Binding-site contacts:
Ligand atom C4 contacts residue ASN1074 of chain 1.A at 4.4 Å.
Ligand atom C3 contacts residue ASN1074 of chain 1.A at 3.8 Å.
Ligand atom C4 contacts residue SER704 of chain 1.A at 3.9 Å.
Ligand atom C7 contacts residue LYS1073 of chain 1.A at 4.2 Å.
Ligand atom O5 contacts residue ASN1074 of chain 1.A at 2.5 Å (h-bond).
Ligand atom O7 contacts residue ASN1074 of chain 1.A at 3.2 Å (h-bond).
Ligand atom C1 contacts residue ASN1074 of chain 1.A at 1.5 Å.
Ligand atom O7 contacts residue GLU1072 of chain 1.A at 3.4 Å.
Ligand atom C7 contacts residue GLU1072 of chain 1.A at 3.9 Å.
Ligand atom C7 contacts residue ASN1074 of chain 1.A at 3.4 Å.
Ligand atom N2 contacts residue ASN1074 of chain 1.A at 2.9 Å (h-bond).
Ligand atom C5 contacts residue ASN1074 of chain 1.A at 3.7 Å.
Ligand atom C6 contacts residue ASN703 of chain 1.A at 3.4 Å.
Ligand atom N2 contacts residue GLN895 of chain 1.C at 4.1 Å.
Ligand atom C5 contacts residue ALA706 of chain 1.A at 4.1 Å (hydrophobic).
Ligand atom O7 contacts residue ALA713 of chain 1.A at 3.7 Å.
Ligand atom C8 contacts residue GLU1072 of chain 1.A at 3.5 Å.
Ligand atom O4 contacts residue ASN703 of chain 1.A at 3.9 Å.
Ligand atom C1 contacts residue SER704 of chain 1.A at 4.4 Å.
Ligand atom C8 contacts residue ASN1074 of chain 1.A at 4.1 Å.
Ligand atom C5 contacts residue ASN703 of chain 1.A at 4.0 Å.
Ligand atom O5 contacts residue SER704 of chain 1.A at 4.3 Å.
Ligand atom C3 contacts residue ALA706 of chain 1.A at 4.1 Å (hydrophobic).
Ligand atom O3 contacts residue SER704 of chain 1.A at 2.8 Å (h-bond).
Ligand atom N2 contacts residue SER704 of chain 1.A at 4.4 Å.
Ligand atom C4 contacts residue ALA706 of chain 1.A at 4.3 Å (hydrophobic).
Ligand atom C4 contacts residue ASN703 of chain 1.A at 3.6 Å.
Ligand atom C3 contacts residue SER704 of chain 1.A at 3.9 Å.
Ligand atom O4 contacts residue ALA706 of chain 1.A at 3.8 Å.
Ligand atom O7 contacts residue LYS1073 of chain 1.A at 3.3 Å.
Ligand atom C2 contacts residue ASN1074 of chain 1.A at 2.6 Å.
Ligand atom C2 contacts residue SER704 of chain 1.A at 3.5 Å.

Sequence of chain 1.A:
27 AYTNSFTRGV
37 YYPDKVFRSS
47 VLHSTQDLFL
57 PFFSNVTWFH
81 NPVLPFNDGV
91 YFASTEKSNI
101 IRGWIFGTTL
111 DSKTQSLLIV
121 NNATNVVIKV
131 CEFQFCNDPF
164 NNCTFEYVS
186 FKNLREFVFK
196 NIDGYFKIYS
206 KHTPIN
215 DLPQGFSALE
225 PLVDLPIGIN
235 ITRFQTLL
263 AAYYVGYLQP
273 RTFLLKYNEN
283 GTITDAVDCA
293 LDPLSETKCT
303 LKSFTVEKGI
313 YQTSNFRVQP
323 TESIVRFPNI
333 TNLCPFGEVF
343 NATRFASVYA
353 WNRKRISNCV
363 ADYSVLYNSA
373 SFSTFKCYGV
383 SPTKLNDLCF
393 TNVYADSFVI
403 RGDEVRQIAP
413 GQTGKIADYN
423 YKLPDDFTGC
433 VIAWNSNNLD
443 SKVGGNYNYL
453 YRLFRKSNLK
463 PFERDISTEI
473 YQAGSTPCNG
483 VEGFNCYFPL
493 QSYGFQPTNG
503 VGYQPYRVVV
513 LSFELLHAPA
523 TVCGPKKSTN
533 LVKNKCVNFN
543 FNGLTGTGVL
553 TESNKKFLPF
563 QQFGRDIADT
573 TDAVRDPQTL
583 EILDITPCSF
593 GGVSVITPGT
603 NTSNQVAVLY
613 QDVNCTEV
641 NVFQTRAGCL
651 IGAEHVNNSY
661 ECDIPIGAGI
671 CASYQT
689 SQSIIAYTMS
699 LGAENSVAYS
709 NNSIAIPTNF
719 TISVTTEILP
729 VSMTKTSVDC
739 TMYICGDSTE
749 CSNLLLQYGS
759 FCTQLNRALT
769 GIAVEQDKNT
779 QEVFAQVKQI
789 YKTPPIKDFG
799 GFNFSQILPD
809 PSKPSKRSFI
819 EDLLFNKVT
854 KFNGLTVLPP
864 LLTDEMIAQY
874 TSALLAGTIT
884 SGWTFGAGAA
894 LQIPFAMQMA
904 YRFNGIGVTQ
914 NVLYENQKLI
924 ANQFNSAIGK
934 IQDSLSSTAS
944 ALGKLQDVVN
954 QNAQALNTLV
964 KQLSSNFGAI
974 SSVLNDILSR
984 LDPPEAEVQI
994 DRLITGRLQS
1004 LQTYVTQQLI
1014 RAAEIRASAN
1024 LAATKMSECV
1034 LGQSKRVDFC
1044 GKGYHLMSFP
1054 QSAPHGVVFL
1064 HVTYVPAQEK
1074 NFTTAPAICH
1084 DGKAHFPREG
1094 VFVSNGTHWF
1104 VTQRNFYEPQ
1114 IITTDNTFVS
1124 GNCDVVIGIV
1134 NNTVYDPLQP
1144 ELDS

This small molecule binds to this protein.
Small molecule (SMILES): CC(=O)N[C@H]1[C@H](O[C@H]2[C@H](O)[C@@H](NC(C)=O)CO[C@@H]2CO)O[C@H](CO)[C@@H](O)[C@@H]1O

Sequence of chain 1.C:
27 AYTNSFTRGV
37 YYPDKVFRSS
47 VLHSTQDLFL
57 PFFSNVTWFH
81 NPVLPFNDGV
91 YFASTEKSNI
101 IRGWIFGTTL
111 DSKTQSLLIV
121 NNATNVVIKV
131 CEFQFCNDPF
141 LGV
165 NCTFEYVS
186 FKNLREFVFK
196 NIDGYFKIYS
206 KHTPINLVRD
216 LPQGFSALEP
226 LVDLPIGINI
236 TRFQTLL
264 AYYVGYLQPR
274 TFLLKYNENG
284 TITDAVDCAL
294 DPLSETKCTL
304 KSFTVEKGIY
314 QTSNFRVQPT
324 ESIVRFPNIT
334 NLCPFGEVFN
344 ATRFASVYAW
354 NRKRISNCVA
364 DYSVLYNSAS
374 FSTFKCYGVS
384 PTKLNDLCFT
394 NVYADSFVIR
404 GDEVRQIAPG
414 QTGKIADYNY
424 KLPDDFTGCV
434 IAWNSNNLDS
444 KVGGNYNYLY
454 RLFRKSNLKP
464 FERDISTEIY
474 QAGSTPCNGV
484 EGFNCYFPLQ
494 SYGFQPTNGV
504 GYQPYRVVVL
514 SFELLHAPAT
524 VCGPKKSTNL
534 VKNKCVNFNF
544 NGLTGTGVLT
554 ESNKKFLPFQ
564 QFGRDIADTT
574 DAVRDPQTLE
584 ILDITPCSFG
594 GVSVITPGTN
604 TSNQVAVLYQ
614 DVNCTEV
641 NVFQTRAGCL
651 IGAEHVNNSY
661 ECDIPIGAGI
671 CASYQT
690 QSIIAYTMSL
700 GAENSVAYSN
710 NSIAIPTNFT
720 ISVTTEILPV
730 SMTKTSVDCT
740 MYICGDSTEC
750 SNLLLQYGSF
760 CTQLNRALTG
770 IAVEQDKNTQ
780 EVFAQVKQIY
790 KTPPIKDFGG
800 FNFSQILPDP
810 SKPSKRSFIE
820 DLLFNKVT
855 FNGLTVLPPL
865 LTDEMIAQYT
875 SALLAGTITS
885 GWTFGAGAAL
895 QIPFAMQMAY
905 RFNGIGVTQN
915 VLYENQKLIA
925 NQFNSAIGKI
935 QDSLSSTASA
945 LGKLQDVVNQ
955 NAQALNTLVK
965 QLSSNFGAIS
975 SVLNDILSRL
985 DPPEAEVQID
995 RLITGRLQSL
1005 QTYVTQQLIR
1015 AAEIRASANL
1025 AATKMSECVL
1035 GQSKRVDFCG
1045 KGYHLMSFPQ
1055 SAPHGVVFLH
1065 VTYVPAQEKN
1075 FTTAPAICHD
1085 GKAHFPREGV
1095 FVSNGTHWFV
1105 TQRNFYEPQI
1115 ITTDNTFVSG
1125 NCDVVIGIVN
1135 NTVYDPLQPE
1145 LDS